A protein and the small-molecule ligand that binds it are described below.
Small molecule (SMILES): CC(=O)N[C@H]1[C@H](O[C@H]2[C@H](O)[C@@H](NC(C)=O)CO[C@@H]2CO)O[C@H](CO)[C@@H](O)[C@@H]1O

Binding-site contacts:
Ligand atom O5 contacts residue ASN12 of chain 55.D at 2.7 Å (h-bond).
Ligand atom C1 contacts residue ASN12 of chain 55.D at 2.2 Å.
Ligand atom O7 contacts residue ASN12 of chain 55.D at 3.6 Å.
Ligand atom N2 contacts residue ASN12 of chain 55.D at 3.8 Å.
Ligand atom C7 contacts residue ASN12 of chain 55.D at 3.9 Å.
Ligand atom C5 contacts residue ASN12 of chain 55.D at 4.1 Å.
Ligand atom C2 contacts residue ASN12 of chain 55.D at 3.3 Å.

Sequence of chain 55.D:
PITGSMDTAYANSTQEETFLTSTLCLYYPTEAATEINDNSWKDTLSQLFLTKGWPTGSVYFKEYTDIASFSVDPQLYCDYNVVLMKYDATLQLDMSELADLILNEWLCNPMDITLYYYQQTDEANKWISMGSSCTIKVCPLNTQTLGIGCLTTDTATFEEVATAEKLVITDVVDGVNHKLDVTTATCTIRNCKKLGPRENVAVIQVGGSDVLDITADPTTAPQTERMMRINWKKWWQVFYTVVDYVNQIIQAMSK